Sequence of chain 1.A:
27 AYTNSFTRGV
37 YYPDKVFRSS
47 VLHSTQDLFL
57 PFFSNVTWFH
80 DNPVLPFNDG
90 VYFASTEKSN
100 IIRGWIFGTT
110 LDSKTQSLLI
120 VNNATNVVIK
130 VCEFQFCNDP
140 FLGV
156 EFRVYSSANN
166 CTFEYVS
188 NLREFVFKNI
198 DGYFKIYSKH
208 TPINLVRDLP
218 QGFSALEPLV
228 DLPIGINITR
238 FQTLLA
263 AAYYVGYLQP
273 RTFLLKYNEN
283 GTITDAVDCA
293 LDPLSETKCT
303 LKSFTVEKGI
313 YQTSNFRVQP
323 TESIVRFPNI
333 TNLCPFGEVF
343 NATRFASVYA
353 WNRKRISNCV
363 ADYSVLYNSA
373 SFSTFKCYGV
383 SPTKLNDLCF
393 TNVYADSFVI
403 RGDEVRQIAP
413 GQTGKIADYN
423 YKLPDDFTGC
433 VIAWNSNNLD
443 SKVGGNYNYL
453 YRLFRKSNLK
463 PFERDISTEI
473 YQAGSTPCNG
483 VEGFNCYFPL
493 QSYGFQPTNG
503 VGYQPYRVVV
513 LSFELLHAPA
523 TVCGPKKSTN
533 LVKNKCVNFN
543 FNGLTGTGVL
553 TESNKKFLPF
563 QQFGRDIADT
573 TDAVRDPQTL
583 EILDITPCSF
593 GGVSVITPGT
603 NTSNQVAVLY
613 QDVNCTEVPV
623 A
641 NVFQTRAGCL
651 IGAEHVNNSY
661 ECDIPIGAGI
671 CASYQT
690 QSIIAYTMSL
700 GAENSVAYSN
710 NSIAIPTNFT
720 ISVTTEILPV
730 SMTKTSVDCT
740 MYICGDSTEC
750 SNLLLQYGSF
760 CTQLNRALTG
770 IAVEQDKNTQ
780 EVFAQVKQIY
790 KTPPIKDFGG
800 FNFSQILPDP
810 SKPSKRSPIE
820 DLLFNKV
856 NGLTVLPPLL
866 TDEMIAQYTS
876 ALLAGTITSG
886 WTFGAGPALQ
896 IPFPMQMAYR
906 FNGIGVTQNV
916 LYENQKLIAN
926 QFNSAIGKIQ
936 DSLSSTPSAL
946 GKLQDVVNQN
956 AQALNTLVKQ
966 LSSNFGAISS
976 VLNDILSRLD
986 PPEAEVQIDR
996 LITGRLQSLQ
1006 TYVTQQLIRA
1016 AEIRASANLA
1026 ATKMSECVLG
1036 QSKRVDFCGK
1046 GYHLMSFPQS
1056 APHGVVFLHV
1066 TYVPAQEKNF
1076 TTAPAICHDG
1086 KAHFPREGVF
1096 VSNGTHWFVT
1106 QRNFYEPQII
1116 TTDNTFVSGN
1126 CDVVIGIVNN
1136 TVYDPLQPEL

Binding-site contacts:
Ligand atom C7 contacts residue GLY339 of chain 1.A at 4.3 Å.
Ligand atom O5 contacts residue ASN343 of chain 1.A at 2.3 Å (h-bond).
Ligand atom C3 contacts residue ASN343 of chain 1.A at 3.8 Å.
Ligand atom N2 contacts residue ASN343 of chain 1.A at 2.9 Å (h-bond).
Ligand atom C8 contacts residue PHE342 of chain 1.A at 3.8 Å (hydrophobic).
Ligand atom O7 contacts residue ASN343 of chain 1.A at 3.8 Å.
Ligand atom C1 contacts residue ASN343 of chain 1.A at 1.4 Å.
Ligand atom C8 contacts residue VAL367 of chain 1.A at 3.6 Å (hydrophobic).
Ligand atom C4 contacts residue ASN343 of chain 1.A at 4.2 Å.
Ligand atom N2 contacts residue GLY339 of chain 1.A at 4.0 Å.
Ligand atom C7 contacts residue PHE342 of chain 1.A at 4.2 Å (hydrophobic).
Ligand atom C5 contacts residue ASN343 of chain 1.A at 3.6 Å.
Ligand atom C7 contacts residue ASN343 of chain 1.A at 3.6 Å.
Ligand atom C2 contacts residue ASN343 of chain 1.A at 2.5 Å.
Ligand atom C8 contacts residue GLY339 of chain 1.A at 3.7 Å.
Ligand atom C8 contacts residue PHE338 of chain 1.A at 3.9 Å (hydrophobic).
Ligand atom O7 contacts residue PHE342 of chain 1.A at 4.1 Å.

This small molecule binds to this protein.
Small molecule (SMILES): CC(=O)N[C@H]1[C@H](O[C@H]2[C@H](O)[C@@H](NC(C)=O)CO[C@@H]2CO)O[C@H](CO)[C@@H](O)[C@@H]1O